Binding-site contacts:
Ligand atom OH contacts residue GLY222 of chain 1.B at 3.5 Å (h-bond).
Ligand atom CE1 contacts residue ILE30 of chain 1.B at 3.6 Å (hydrophobic).
Ligand atom N contacts residue THR224 of chain 1.B at 2.8 Å (h-bond).
Ligand atom O contacts residue FOR1 of chain 1.O at 2.2 Å (h-bond).
Ligand atom CM contacts residue ASP220 of chain 1.B at 3.4 Å.
Ligand atom CA contacts residue GLY222 of chain 1.B at 3.7 Å.
Ligand atom CA contacts residue FOR1 of chain 1.O at 2.3 Å.
Ligand atom C8 contacts residue TYR285 of chain 1.B at 3.5 Å (hydrophobic).
Ligand atom CG2 contacts residue SER13 of chain 1.B at 3.5 Å.
Ligand atom CB contacts residue ASP32 of chain 1.B at 3.4 Å.
Ligand atom OH contacts residue ASP32 of chain 1.B at 2.5 Å (salt-bridge).
Ligand atom N contacts residue GLY222 of chain 1.B at 3.0 Å (h-bond).
Ligand atom CA contacts residue THR223 of chain 1.B at 3.5 Å.
Ligand atom N contacts residue GLY34 of chain 1.B at 2.8 Å (h-bond).
Ligand atom CE2 contacts residue SER82 of chain 1.B at 3.5 Å.
Ligand atom CG1 contacts residue ILE303 of chain 1.B at 3.6 Å (hydrophobic).
Ligand atom O contacts residue GLY34 of chain 1.B at 3.2 Å (h-bond).
Ligand atom CB contacts residue ASP80 of chain 1.B at 3.7 Å.
Ligand atom OH contacts residue ASP220 of chain 1.B at 2.5 Å (salt-bridge).
Ligand atom CG1 contacts residue THR223 of chain 1.B at 3.5 Å.
Ligand atom O contacts residue THR224 of chain 1.B at 3.0 Å (h-bond).
Ligand atom CA contacts residue ASP80 of chain 1.B at 3.4 Å.
Ligand atom CH contacts residue ASP32 of chain 1.B at 3.3 Å.
Ligand atom CG2 contacts residue TYR227 of chain 1.B at 3.5 Å (hydrophobic).
Ligand atom O contacts residue TYR78 of chain 1.B at 3.5 Å.
Ligand atom CB contacts residue GLY222 of chain 1.B at 3.4 Å.
Ligand atom O contacts residue TYR78 of chain 1.B at 3.2 Å.
Ligand atom O contacts residue GLY79 of chain 1.B at 3.2 Å (h-bond).
Ligand atom CE2 contacts residue ASP80 of chain 1.B at 3.6 Å.
Ligand atom CB contacts residue FOR1 of chain 1.O at 3.0 Å.
Ligand atom CG2 contacts residue THR224 of chain 1.B at 3.5 Å.
Ligand atom O contacts residue THR223 of chain 1.B at 3.3 Å.
Ligand atom O2 contacts residue THR224 of chain 1.B at 3.4 Å (h-bond).
Ligand atom O contacts residue GLY79 of chain 1.B at 2.7 Å (h-bond).
Ligand atom O contacts residue ASP80 of chain 1.B at 3.3 Å (salt-bridge).
Ligand atom N contacts residue ASP80 of chain 1.B at 3.0 Å (salt-bridge).
Ligand atom C contacts residue FOR1 of chain 1.O at 1.3 Å.
Ligand atom N contacts residue FOR1 of chain 1.O at 3.7 Å.
Ligand atom O contacts residue ASN125 of chain 1.B at 3.1 Å (h-bond).
Ligand atom CH contacts residue ASP220 of chain 1.B at 3.5 Å.

The small molecule below binds the protein below.
Small molecule (SMILES): CC(C)[C@H](NC(=O)OC(C)(C)C)C(=O)N[C@H](C(=O)N[C@@H](Cc1ccccc1)[C@@H](O)CC(=O)N[C@@H](C)C=O)C(C)C

Sequence of chain 1.B:
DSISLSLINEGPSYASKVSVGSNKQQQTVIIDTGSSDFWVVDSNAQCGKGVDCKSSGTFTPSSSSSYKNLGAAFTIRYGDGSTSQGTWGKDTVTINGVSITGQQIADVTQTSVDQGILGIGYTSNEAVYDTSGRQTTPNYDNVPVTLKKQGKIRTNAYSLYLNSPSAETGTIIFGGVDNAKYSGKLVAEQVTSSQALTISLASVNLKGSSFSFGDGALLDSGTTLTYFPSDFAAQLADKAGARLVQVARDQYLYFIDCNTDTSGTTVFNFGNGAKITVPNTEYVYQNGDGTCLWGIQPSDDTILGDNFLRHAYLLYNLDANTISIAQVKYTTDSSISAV